Sequence of chain 1.C:
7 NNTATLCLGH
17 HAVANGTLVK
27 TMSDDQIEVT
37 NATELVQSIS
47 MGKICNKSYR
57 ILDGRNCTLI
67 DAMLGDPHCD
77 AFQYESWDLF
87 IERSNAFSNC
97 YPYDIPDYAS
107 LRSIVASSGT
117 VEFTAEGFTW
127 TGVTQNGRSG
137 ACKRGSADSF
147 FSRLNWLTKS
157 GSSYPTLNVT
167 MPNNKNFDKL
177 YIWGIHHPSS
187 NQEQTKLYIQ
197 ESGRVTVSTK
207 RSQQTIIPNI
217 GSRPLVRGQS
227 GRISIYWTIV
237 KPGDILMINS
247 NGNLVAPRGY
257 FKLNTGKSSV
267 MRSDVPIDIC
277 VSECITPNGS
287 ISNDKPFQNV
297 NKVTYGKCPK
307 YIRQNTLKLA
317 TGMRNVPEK

Binding-site contacts:
Ligand atom O7 contacts residue MET243 of chain 1.E at 3.9 Å.
Ligand atom C8 contacts residue LEU221 of chain 1.C at 4.2 Å (hydrophobic).
Ligand atom O3 contacts residue LEU221 of chain 1.C at 4.0 Å.
Ligand atom C3 contacts residue ASN164 of chain 1.E at 3.8 Å.
Ligand atom O6 contacts residue NGS1 of chain 1.P at 3.6 Å.
Ligand atom O5 contacts residue ASN164 of chain 1.E at 2.4 Å (h-bond).
Ligand atom C7 contacts residue PRO220 of chain 1.C at 4.2 Å (hydrophobic).
Ligand atom C1 contacts residue ASN164 of chain 1.E at 1.4 Å.
Ligand atom N2 contacts residue SER218 of chain 1.C at 3.8 Å.
Ligand atom C7 contacts residue MET243 of chain 1.E at 4.1 Å (hydrophobic).
Ligand atom C6 contacts residue THR166 of chain 1.E at 3.8 Å.
Ligand atom C4 contacts residue ASN164 of chain 1.E at 4.3 Å.
Ligand atom C2 contacts residue ASN164 of chain 1.E at 2.5 Å.
Ligand atom C5 contacts residue MET243 of chain 1.E at 3.9 Å (hydrophobic).
Ligand atom O5 contacts residue LEU221 of chain 1.C at 4.1 Å.
Ligand atom O7 contacts residue ASN164 of chain 1.E at 4.2 Å.
Ligand atom C8 contacts residue ILE241 of chain 1.E at 3.5 Å (hydrophobic).
Ligand atom C6 contacts residue NGS1 of chain 1.P at 3.8 Å.
Ligand atom N2 contacts residue ASN164 of chain 1.E at 2.8 Å (h-bond).
Ligand atom C2 contacts residue LEU221 of chain 1.C at 4.4 Å (hydrophobic).
Ligand atom O7 contacts residue LEU221 of chain 1.C at 3.1 Å (h-bond).
Ligand atom C5 contacts residue ASN164 of chain 1.E at 3.6 Å.
Ligand atom O7 contacts residue ARG219 of chain 1.C at 4.0 Å.
Ligand atom O7 contacts residue PRO220 of chain 1.C at 3.5 Å.
Ligand atom C8 contacts residue ASN164 of chain 1.E at 3.5 Å.
Ligand atom C8 contacts residue MET243 of chain 1.E at 3.8 Å (hydrophobic).
Ligand atom C7 contacts residue LEU221 of chain 1.C at 3.9 Å (hydrophobic).
Ligand atom C7 contacts residue ASN164 of chain 1.E at 3.3 Å.
Ligand atom O6 contacts residue THR166 of chain 1.E at 3.8 Å.
Ligand atom C6 contacts residue MET243 of chain 1.E at 4.1 Å (hydrophobic).
Ligand atom C4 contacts residue LEU221 of chain 1.C at 4.5 Å (hydrophobic).
Ligand atom C8 contacts residue PRO220 of chain 1.C at 4.0 Å (hydrophobic).

A protein and the small-molecule ligand that binds it are described below.
Small molecule (SMILES): CC(=O)N[C@H]1[C@H](O[C@H]2[C@H](O)[C@@H](NC(C)=O)CO[C@@H]2CO)O[C@H](CO)[C@@H](O[C@@H]2O[C@H](CO[C@H]3O[C@H](CO)[C@@H](O)[C@H](O)[C@@H]3O)[C@@H](O)[C@H](O[C@H]3O[C@H](CO)[C@@H](O)[C@H](O)[C@@H]3O)[C@@H]2O)[C@@H]1O

Sequence of chain 1.E:
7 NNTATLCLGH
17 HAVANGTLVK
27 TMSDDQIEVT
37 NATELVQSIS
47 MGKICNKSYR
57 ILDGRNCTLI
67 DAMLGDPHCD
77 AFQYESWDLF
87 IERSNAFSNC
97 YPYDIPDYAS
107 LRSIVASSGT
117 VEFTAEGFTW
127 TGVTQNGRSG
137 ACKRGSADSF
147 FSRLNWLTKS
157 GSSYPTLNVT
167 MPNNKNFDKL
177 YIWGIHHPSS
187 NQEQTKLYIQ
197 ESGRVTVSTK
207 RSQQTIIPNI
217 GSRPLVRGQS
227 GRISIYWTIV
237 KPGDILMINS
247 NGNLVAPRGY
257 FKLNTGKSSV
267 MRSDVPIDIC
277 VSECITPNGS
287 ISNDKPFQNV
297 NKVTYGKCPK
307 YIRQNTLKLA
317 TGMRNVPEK